Sequence of chain 1.F:
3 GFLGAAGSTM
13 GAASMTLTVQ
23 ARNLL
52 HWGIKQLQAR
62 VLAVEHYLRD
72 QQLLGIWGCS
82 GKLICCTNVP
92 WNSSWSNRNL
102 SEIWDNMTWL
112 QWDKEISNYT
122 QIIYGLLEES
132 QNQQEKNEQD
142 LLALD

Binding-site contacts:
Ligand atom C5 contacts residue ASN93 of chain 1.F at 3.8 Å.
Ligand atom O6 contacts residue SER95 of chain 1.F at 4.2 Å.
Ligand atom C2 contacts residue ASN93 of chain 1.F at 2.5 Å.
Ligand atom C1 contacts residue SER95 of chain 1.F at 3.2 Å.
Ligand atom O6 contacts residue TYR120 of chain 1.F at 4.3 Å.
Ligand atom C4 contacts residue ASN93 of chain 1.F at 4.4 Å.
Ligand atom C8 contacts residue ASN93 of chain 1.F at 3.8 Å.
Ligand atom O7 contacts residue ASN93 of chain 1.F at 3.1 Å (h-bond).
Ligand atom C5 contacts residue SER95 of chain 1.F at 4.2 Å.
Ligand atom O5 contacts residue SER95 of chain 1.F at 3.1 Å (h-bond).
Ligand atom O5 contacts residue ASN93 of chain 1.F at 2.5 Å (h-bond).
Ligand atom C3 contacts residue ASN93 of chain 1.F at 3.9 Å.
Ligand atom C1 contacts residue ASN93 of chain 1.F at 1.5 Å.
Ligand atom N2 contacts residue ASN93 of chain 1.F at 3.0 Å (h-bond).
Ligand atom C7 contacts residue ASN93 of chain 1.F at 3.2 Å.

A protein and the small-molecule ligand that binds it are described below.
Small molecule (SMILES): CC(=O)N[C@@H]1[C@@H](O)[C@H](O)[C@@H](CO)O[C@H]1O